This protein binds this small molecule.
Small molecule (SMILES): Nc1nc2[nH]cnc2c(=O)[nH]1

Sequence of chain 40.D:
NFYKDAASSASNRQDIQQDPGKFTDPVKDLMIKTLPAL

Binding-site contacts:
Ligand atom C8 contacts residue TRP38 of chain 40.B at 4.1 Å (hydrophobic).
Ligand atom C5 contacts residue TRP38 of chain 40.B at 3.9 Å (hydrophobic).
Ligand atom O6 contacts residue TRP38 of chain 40.B at 3.7 Å.
Ligand atom C6 contacts residue TRP38 of chain 40.B at 3.9 Å (hydrophobic).
Ligand atom N1 contacts residue LYS58 of chain 40.D at 4.0 Å.
Ligand atom C4 contacts residue TRP38 of chain 40.B at 4.1 Å (hydrophobic).
Ligand atom N9 contacts residue TRP38 of chain 40.B at 4.4 Å.
Ligand atom N7 contacts residue TRP38 of chain 40.B at 3.7 Å.
Ligand atom N3 contacts residue TRP38 of chain 40.B at 4.3 Å.
Ligand atom C2 contacts residue TRP38 of chain 40.B at 4.2 Å (hydrophobic).
Ligand atom O6 contacts residue LYS58 of chain 40.D at 4.2 Å.
Ligand atom N1 contacts residue TRP38 of chain 40.B at 4.1 Å.

Sequence of chain 40.B:
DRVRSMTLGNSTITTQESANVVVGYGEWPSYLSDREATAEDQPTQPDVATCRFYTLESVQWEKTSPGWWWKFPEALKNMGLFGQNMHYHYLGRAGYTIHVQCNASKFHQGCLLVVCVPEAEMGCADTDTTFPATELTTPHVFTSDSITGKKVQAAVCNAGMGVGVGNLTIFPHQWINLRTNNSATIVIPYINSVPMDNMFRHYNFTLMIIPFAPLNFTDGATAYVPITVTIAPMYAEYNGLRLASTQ